The small molecule below binds the protein below.
Small molecule (SMILES): C[C@@]1(C(=O)O)O[C@H]2C=C(C(=O)O)OC[C@@H]2O1

Sequence of chain 1.A:
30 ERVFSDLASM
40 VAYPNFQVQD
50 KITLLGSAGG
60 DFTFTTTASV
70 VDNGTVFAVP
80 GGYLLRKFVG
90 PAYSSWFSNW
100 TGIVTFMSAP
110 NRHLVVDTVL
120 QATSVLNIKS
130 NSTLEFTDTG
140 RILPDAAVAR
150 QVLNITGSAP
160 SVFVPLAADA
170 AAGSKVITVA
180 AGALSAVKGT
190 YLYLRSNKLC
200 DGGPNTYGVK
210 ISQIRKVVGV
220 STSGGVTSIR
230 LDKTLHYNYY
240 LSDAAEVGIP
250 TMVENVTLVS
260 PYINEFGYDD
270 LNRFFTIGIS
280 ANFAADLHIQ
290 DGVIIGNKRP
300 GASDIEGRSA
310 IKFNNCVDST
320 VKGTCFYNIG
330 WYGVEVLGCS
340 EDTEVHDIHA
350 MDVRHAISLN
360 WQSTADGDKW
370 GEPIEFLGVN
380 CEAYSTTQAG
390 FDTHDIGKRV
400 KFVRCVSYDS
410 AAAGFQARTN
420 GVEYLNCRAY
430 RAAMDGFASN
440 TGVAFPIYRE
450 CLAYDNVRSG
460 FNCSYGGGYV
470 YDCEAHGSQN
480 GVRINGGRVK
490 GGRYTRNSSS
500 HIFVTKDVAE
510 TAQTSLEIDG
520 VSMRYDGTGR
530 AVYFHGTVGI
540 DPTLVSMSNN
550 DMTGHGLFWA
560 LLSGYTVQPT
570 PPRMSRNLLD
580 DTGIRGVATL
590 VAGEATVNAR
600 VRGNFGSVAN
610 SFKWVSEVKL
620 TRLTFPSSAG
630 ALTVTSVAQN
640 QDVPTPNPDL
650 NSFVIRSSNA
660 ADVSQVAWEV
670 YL

Binding-site contacts:
Ligand atom CAC contacts residue GLY306 of chain 1.A at 3.8 Å.
Ligand atom CAC contacts residue GLU305 of chain 1.A at 3.5 Å.
Ligand atom CBJ contacts residue 98U2 of chain 1.G at 1.4 Å.
Ligand atom CBO contacts residue GLY306 of chain 1.A at 4.4 Å.
Ligand atom OAE contacts residue SER279 of chain 1.A at 4.5 Å.
Ligand atom OAQ contacts residue LYS311 of chain 1.A at 2.9 Å (salt-bridge).
Ligand atom CBO contacts residue GLU305 of chain 1.A at 4.2 Å.
Ligand atom CAN contacts residue ILE276 of chain 1.A at 4.0 Å (hydrophobic).
Ligand atom OAW contacts residue GLU305 of chain 1.A at 3.8 Å.
Ligand atom CAC contacts residue ARG307 of chain 1.A at 3.9 Å.
Ligand atom OAQ contacts residue 98U2 of chain 1.G at 2.3 Å (h-bond).
Ligand atom CBN contacts residue GLY306 of chain 1.A at 4.0 Å.
Ligand atom OAW contacts residue GLY306 of chain 1.A at 3.5 Å.
Ligand atom CBA contacts residue ILE276 of chain 1.A at 3.9 Å (hydrophobic).
Ligand atom CBA contacts residue LYS311 of chain 1.A at 3.6 Å.
Ligand atom CBA contacts residue GLN150 of chain 1.A at 4.4 Å.
Ligand atom OAF contacts residue GLU305 of chain 1.A at 4.0 Å.
Ligand atom CAY contacts residue ILE276 of chain 1.A at 3.8 Å (hydrophobic).
Ligand atom OAW contacts residue 98U2 of chain 1.G at 2.9 Å (h-bond).
Ligand atom CAN contacts residue 98U2 of chain 1.G at 4.1 Å.
Ligand atom CBD contacts residue 98U2 of chain 1.G at 3.6 Å.
Ligand atom OAH contacts residue LYS311 of chain 1.A at 2.8 Å (salt-bridge).
Ligand atom CBA contacts residue 98U2 of chain 1.G at 3.5 Å.
Ligand atom CAY contacts residue LYS311 of chain 1.A at 3.5 Å.
Ligand atom CAY contacts residue GLN150 of chain 1.A at 4.0 Å.
Ligand atom CBN contacts residue 98U2 of chain 1.G at 2.4 Å.
Ligand atom CBO contacts residue 98U2 of chain 1.G at 4.3 Å.
Ligand atom OAH contacts residue ILE276 of chain 1.A at 4.1 Å.
Ligand atom CBJ contacts residue LYS311 of chain 1.A at 3.8 Å.
Ligand atom OAE contacts residue GLN150 of chain 1.A at 3.0 Å (h-bond).
Ligand atom OAE contacts residue ILE276 of chain 1.A at 4.0 Å.
Ligand atom CAC contacts residue THR275 of chain 1.A at 4.2 Å.
Ligand atom CBN contacts residue ILE276 of chain 1.A at 4.4 Å (hydrophobic).
Ligand atom OAQ contacts residue ILE276 of chain 1.A at 4.3 Å.
Ligand atom CAN contacts residue GLN150 of chain 1.A at 3.9 Å.
Ligand atom CAY contacts residue 98U2 of chain 1.G at 4.3 Å.
Ligand atom OAH contacts residue 98U2 of chain 1.G at 3.6 Å.